Sequence of chain 1.C:
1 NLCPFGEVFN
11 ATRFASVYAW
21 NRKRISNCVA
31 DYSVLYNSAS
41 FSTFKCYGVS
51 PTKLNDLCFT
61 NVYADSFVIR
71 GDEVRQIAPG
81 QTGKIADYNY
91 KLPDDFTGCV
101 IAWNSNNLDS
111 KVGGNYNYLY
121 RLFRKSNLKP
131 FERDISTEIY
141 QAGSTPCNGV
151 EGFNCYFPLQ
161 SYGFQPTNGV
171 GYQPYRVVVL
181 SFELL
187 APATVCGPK

A small-molecule ligand and the protein it binds are described below.
Small molecule (SMILES): CC(=O)N[C@H]1[C@H](O[C@H]2[C@H](O)[C@@H](NC(C)=O)CO[C@@H]2CO[C@@H]2O[C@@H](C)[C@@H](O)[C@@H](O)[C@@H]2O)O[C@H](CO)[C@@H](O[C@@H]2O[C@H](CO)[C@@H](O)[C@H](O)[C@@H]2O)[C@@H]1O

Binding-site contacts:
Ligand atom N2 contacts residue GLY6 of chain 1.C at 4.4 Å.
Ligand atom C8 contacts residue GLY6 of chain 1.C at 3.7 Å.
Ligand atom C8 contacts residue VAL34 of chain 1.C at 4.3 Å (hydrophobic).
Ligand atom C7 contacts residue GLY6 of chain 1.C at 3.5 Å.
Ligand atom C2 contacts residue ASN10 of chain 1.C at 2.5 Å.
Ligand atom C7 contacts residue VAL34 of chain 1.C at 4.1 Å (hydrophobic).
Ligand atom O5 contacts residue ASN10 of chain 1.C at 2.3 Å (h-bond).
Ligand atom O7 contacts residue ASN10 of chain 1.C at 4.0 Å.
Ligand atom C5 contacts residue ASN10 of chain 1.C at 3.8 Å.
Ligand atom C4 contacts residue ASN10 of chain 1.C at 4.1 Å.
Ligand atom N2 contacts residue VAL34 of chain 1.C at 4.1 Å.
Ligand atom O6 contacts residue VAL34 of chain 1.C at 3.6 Å.
Ligand atom O7 contacts residue GLY6 of chain 1.C at 3.2 Å.
Ligand atom C1 contacts residue ASN10 of chain 1.C at 1.4 Å.
Ligand atom C6 contacts residue SER40 of chain 1.C at 4.0 Å.
Ligand atom C6 contacts residue ASN10 of chain 1.C at 4.2 Å.
Ligand atom C5 contacts residue ASN10 of chain 1.C at 3.6 Å.
Ligand atom C8 contacts residue PHE9 of chain 1.C at 3.9 Å (hydrophobic).
Ligand atom C7 contacts residue ASN10 of chain 1.C at 3.7 Å.
Ligand atom C8 contacts residue PHE5 of chain 1.C at 3.8 Å (hydrophobic).
Ligand atom C3 contacts residue VAL34 of chain 1.C at 4.0 Å (hydrophobic).
Ligand atom O7 contacts residue VAL34 of chain 1.C at 4.4 Å.
Ligand atom N2 contacts residue ASN10 of chain 1.C at 3.0 Å (h-bond).
Ligand atom C8 contacts residue LEU35 of chain 1.C at 3.8 Å (hydrophobic).
Ligand atom O3 contacts residue VAL34 of chain 1.C at 2.9 Å.
Ligand atom C4 contacts residue ASN10 of chain 1.C at 4.2 Å.
Ligand atom C3 contacts residue ASN10 of chain 1.C at 3.9 Å.
Ligand atom O7 contacts residue PHE5 of chain 1.C at 4.5 Å.